Sequence of chain 1.A:
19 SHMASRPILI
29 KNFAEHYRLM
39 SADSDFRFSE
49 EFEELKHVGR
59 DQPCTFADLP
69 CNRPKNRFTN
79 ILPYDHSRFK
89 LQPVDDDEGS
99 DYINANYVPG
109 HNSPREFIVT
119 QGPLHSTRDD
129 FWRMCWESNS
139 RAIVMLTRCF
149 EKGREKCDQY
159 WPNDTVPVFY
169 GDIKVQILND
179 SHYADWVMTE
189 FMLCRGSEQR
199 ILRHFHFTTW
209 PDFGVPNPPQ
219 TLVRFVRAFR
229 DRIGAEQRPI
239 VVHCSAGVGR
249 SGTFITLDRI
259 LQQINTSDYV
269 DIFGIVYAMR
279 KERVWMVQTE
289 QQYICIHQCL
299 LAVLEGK

Binding-site contacts:
Ligand atom C3 contacts residue GLU52 of chain 1.A at 4.2 Å.
Ligand atom OH contacts residue HIS20 of chain 1.A at 3.6 Å (h-bond).
Ligand atom OH contacts residue MET21 of chain 1.A at 4.1 Å.
Ligand atom OH contacts residue ARG24 of chain 1.A at 4.3 Å.

The small molecule below binds the protein below.
Small molecule (SMILES): CCCCO